A protein and the small-molecule ligand that binds it are described below.
Small molecule (SMILES): CN1C[C@H](Nc2nc3c(c(=O)n2C)CCC3)C[C@H](c2ccccc2)C1

Binding-site contacts:
Ligand atom C22 contacts residue TRP36 of chain 1.A at 3.6 Å (hydrophobic).
Ligand atom C5 contacts residue TRP36 of chain 1.A at 3.9 Å (hydrophobic).
Ligand atom C21 contacts residue TRP36 of chain 1.A at 3.0 Å (hydrophobic).
Ligand atom N2 contacts residue PRO41 of chain 1.A at 4.1 Å.
Ligand atom C13 contacts residue ALA47 of chain 1.A at 3.3 Å (hydrophobic).
Ligand atom C16 contacts residue ASN93 of chain 1.A at 4.0 Å.
Ligand atom C6 contacts residue PRO37 of chain 1.A at 3.8 Å (hydrophobic).
Ligand atom C1 contacts residue PRO41 of chain 1.A at 3.3 Å (hydrophobic).
Ligand atom C19 contacts residue PHE99 of chain 1.A at 4.2 Å (hydrophobic).
Ligand atom C14 contacts residue TYR50 of chain 1.A at 4.1 Å (hydrophobic).
Ligand atom C13 contacts residue TYR50 of chain 1.A at 4.2 Å (hydrophobic).
Ligand atom C1 contacts residue ASP43 of chain 1.A at 3.9 Å.
Ligand atom C14 contacts residue TYR92 of chain 1.A at 3.5 Å (hydrophobic).
Ligand atom C7 contacts residue VAL42 of chain 1.A at 4.1 Å (hydrophobic).
Ligand atom C9 contacts residue PHE99 of chain 1.A at 3.9 Å (hydrophobic).
Ligand atom C13 contacts residue TYR92 of chain 1.A at 3.6 Å (hydrophobic).
Ligand atom N8 contacts residue PRO37 of chain 1.A at 2.8 Å (h-bond).
Ligand atom C5 contacts residue PRO37 of chain 1.A at 3.6 Å (hydrophobic).
Ligand atom C15 contacts residue ASN93 of chain 1.A at 4.2 Å.
Ligand atom N18 contacts residue PRO37 of chain 1.A at 3.8 Å.
Ligand atom C20 contacts residue TRP36 of chain 1.A at 4.1 Å (hydrophobic).
Ligand atom C15 contacts residue VAL42 of chain 1.A at 4.0 Å (hydrophobic).
Ligand atom C9 contacts residue PRO37 of chain 1.A at 3.8 Å (hydrophobic).
Ligand atom O17 contacts residue CYS89 of chain 1.A at 3.8 Å.
Ligand atom C16 contacts residue PHE99 of chain 1.A at 4.0 Å (hydrophobic).
Ligand atom C16 contacts residue VAL42 of chain 1.A at 4.0 Å (hydrophobic).
Ligand atom C19 contacts residue PHE38 of chain 1.A at 3.4 Å (hydrophobic).
Ligand atom N10 contacts residue PHE99 of chain 1.A at 4.0 Å.
Ligand atom O17 contacts residue ASN93 of chain 1.A at 3.1 Å (h-bond).
Ligand atom C19 contacts residue PRO37 of chain 1.A at 3.0 Å (hydrophobic).
Ligand atom C12 contacts residue ASP46 of chain 1.A at 4.0 Å.
Ligand atom C9 contacts residue VAL42 of chain 1.A at 4.1 Å (hydrophobic).
Ligand atom N2 contacts residue ASP46 of chain 1.A at 4.0 Å.
Ligand atom N18 contacts residue VAL42 of chain 1.A at 4.1 Å.
Ligand atom C14 contacts residue ASN93 of chain 1.A at 3.6 Å.
Ligand atom C7 contacts residue PRO41 of chain 1.A at 3.9 Å (hydrophobic).
Ligand atom C11 contacts residue VAL42 of chain 1.A at 4.0 Å (hydrophobic).
Ligand atom N18 contacts residue PHE99 of chain 1.A at 3.8 Å.
Ligand atom N10 contacts residue VAL42 of chain 1.A at 4.0 Å.
Ligand atom C12 contacts residue ALA47 of chain 1.A at 3.9 Å (hydrophobic).

Sequence of chain 1.A:
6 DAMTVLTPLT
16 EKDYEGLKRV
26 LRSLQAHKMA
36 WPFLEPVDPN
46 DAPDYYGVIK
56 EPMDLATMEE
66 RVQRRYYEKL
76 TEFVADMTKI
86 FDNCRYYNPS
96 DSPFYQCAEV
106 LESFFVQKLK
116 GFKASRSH